This protein binds this small molecule.
Small molecule (SMILES): CC(=O)N[C@@H]1[C@@H](O)[C@H](O)[C@@H](CO)O[C@H]1O

Binding-site contacts:
Ligand atom C1 contacts residue ASN443 of chain 1.E at 1.5 Å.
Ligand atom C7 contacts residue ASN443 of chain 1.E at 3.4 Å.
Ligand atom C8 contacts residue NAG1 of chain 1.GA at 3.1 Å.
Ligand atom C7 contacts residue ASN259 of chain 1.E at 4.2 Å.
Ligand atom C3 contacts residue ASN443 of chain 1.E at 3.9 Å.
Ligand atom C4 contacts residue ASN443 of chain 1.E at 4.4 Å.
Ligand atom C5 contacts residue ASN443 of chain 1.E at 3.8 Å.
Ligand atom O7 contacts residue ASN259 of chain 1.E at 4.3 Å.
Ligand atom C2 contacts residue ASN443 of chain 1.E at 2.5 Å.
Ligand atom C1 contacts residue PRO288 of chain 1.E at 4.4 Å (hydrophobic).
Ligand atom O6 contacts residue PRO288 of chain 1.E at 3.8 Å.
Ligand atom O5 contacts residue PRO288 of chain 1.E at 3.7 Å.
Ligand atom O5 contacts residue ASN443 of chain 1.E at 2.5 Å (h-bond).
Ligand atom C8 contacts residue ASN443 of chain 1.E at 4.0 Å.
Ligand atom O7 contacts residue ASN443 of chain 1.E at 3.6 Å (h-bond).
Ligand atom C8 contacts residue ASN259 of chain 1.E at 3.4 Å.
Ligand atom N2 contacts residue ASN443 of chain 1.E at 2.9 Å (h-bond).

Sequence of chain 1.E:
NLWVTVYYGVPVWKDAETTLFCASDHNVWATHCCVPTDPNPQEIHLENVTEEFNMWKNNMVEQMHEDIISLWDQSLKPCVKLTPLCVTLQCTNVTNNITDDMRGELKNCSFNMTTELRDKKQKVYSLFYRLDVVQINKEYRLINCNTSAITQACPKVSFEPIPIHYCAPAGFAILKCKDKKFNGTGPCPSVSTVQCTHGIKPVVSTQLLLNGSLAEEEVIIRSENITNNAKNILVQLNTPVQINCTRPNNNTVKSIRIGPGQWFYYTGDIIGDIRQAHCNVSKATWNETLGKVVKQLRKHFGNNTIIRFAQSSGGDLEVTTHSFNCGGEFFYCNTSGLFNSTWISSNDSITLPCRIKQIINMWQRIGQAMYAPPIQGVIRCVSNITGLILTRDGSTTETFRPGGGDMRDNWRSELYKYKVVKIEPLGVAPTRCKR